Sequence of chain 2.A:
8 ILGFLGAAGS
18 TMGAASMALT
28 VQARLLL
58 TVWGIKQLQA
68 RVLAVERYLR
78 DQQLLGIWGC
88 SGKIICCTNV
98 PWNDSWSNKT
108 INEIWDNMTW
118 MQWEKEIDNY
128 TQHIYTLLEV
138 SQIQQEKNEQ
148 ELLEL

Binding-site contacts:
Ligand atom C5 contacts residue ASN126 of chain 2.A at 3.7 Å.
Ligand atom C7 contacts residue ASN126 of chain 2.A at 3.8 Å.
Ligand atom C1 contacts residue ASN126 of chain 2.A at 1.4 Å.
Ligand atom C8 contacts residue GLU123 of chain 2.A at 3.2 Å.
Ligand atom O5 contacts residue ASN126 of chain 2.A at 2.4 Å (h-bond).
Ligand atom C8 contacts residue LYS122 of chain 2.A at 4.4 Å.
Ligand atom N2 contacts residue ASN126 of chain 2.A at 2.9 Å (h-bond).
Ligand atom O7 contacts residue ASN126 of chain 2.A at 4.4 Å.
Ligand atom C2 contacts residue ASN126 of chain 2.A at 2.5 Å.
Ligand atom C3 contacts residue ASN126 of chain 2.A at 3.8 Å.
Ligand atom O7 contacts residue TYR127 of chain 2.A at 4.4 Å.
Ligand atom C8 contacts residue ASN126 of chain 2.A at 4.1 Å.
Ligand atom C4 contacts residue ASN126 of chain 2.A at 4.2 Å.

A small-molecule ligand and the protein it binds are described below.
Small molecule (SMILES): CC(=O)N[C@@H]1[C@@H](O)[C@H](O)[C@@H](CO)O[C@H]1O